This protein binds this small molecule.
Small molecule (SMILES): O=c1[nH]c2cc(Nc3ccc(F)cc3F)cnc2n1Cc1ccccc1

Sequence of chain 1.A:
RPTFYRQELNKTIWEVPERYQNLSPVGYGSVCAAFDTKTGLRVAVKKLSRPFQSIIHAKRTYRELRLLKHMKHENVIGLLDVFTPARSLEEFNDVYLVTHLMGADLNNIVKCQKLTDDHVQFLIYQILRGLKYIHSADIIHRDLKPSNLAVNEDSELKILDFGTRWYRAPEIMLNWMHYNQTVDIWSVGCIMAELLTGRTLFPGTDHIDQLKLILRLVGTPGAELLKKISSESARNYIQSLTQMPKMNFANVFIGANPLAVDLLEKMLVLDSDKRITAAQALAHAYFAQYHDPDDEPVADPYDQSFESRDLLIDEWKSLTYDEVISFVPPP

Binding-site contacts:
Ligand atom C17 contacts residue ALA139 of chain 1.A at 3.7 Å (hydrophobic).
Ligand atom F1 contacts residue LEU132 of chain 1.A at 3.1 Å.
Ligand atom N21 contacts residue HIS135 of chain 1.A at 3.0 Å (h-bond).
Ligand atom O20 contacts residue LEU136 of chain 1.A at 3.6 Å.
Ligand atom F26 contacts residue ALA79 of chain 1.A at 3.3 Å.
Ligand atom N21 contacts residue ALA79 of chain 1.A at 3.6 Å.
Ligand atom F26 contacts residue VAL80 of chain 1.A at 3.5 Å.
Ligand atom C19 contacts residue MET137 of chain 1.A at 3.7 Å (hydrophobic).
Ligand atom C25 contacts residue THR134 of chain 1.A at 3.8 Å.
Ligand atom C27 contacts residue THR134 of chain 1.A at 3.5 Å.
Ligand atom F1 contacts residue VAL133 of chain 1.A at 3.6 Å.
Ligand atom C24 contacts residue THR134 of chain 1.A at 3.8 Å.
Ligand atom C16 contacts residue GLY138 of chain 1.A at 3.3 Å.
Ligand atom C27 contacts residue LEU132 of chain 1.A at 3.3 Å (hydrophobic).
Ligand atom C27 contacts residue LYS81 of chain 1.A at 3.6 Å.
Ligand atom C2 contacts residue LEU132 of chain 1.A at 3.8 Å (hydrophobic).
Ligand atom C15 contacts residue GLY138 of chain 1.A at 3.3 Å.
Ligand atom C14 contacts residue GLY138 of chain 1.A at 3.8 Å.
Ligand atom F26 contacts residue VAL66 of chain 1.A at 3.1 Å.
Ligand atom C18 contacts residue ALA139 of chain 1.A at 3.7 Å (hydrophobic).
Ligand atom C24 contacts residue ALA79 of chain 1.A at 3.5 Å (hydrophobic).
Ligand atom O20 contacts residue GLY138 of chain 1.A at 3.4 Å (h-bond).
Ligand atom O20 contacts residue MET137 of chain 1.A at 2.7 Å (h-bond).
Ligand atom C19 contacts residue HIS135 of chain 1.A at 3.8 Å.
Ligand atom C7 contacts residue LEU195 of chain 1.A at 3.9 Å (hydrophobic).
Ligand atom O20 contacts residue ALA185 of chain 1.A at 3.7 Å.
Ligand atom C23 contacts residue ALA79 of chain 1.A at 3.8 Å (hydrophobic).
Ligand atom C25 contacts residue LYS81 of chain 1.A at 3.4 Å.
Ligand atom C2 contacts residue THR134 of chain 1.A at 3.5 Å.
Ligand atom C12 contacts residue ALA139 of chain 1.A at 3.8 Å (hydrophobic).
Ligand atom C27 contacts residue ALA79 of chain 1.A at 3.5 Å (hydrophobic).
Ligand atom F1 contacts residue THR134 of chain 1.A at 3.7 Å.
Ligand atom C18 contacts residue ASP140 of chain 1.A at 3.8 Å.
Ligand atom C25 contacts residue ALA79 of chain 1.A at 3.8 Å (hydrophobic).
Ligand atom C15 contacts residue VAL58 of chain 1.A at 3.6 Å (hydrophobic).
Ligand atom N6 contacts residue VAL66 of chain 1.A at 3.7 Å.
Ligand atom C16 contacts residue VAL58 of chain 1.A at 3.6 Å (hydrophobic).
Ligand atom F26 contacts residue LYS81 of chain 1.A at 3.3 Å.
Ligand atom C8 contacts residue LEU195 of chain 1.A at 3.7 Å (hydrophobic).
Ligand atom N9 contacts residue LEU195 of chain 1.A at 3.4 Å.